Binding-site contacts:
Ligand atom O5 contacts residue ASN135 of chain 1.A at 2.5 Å (h-bond).
Ligand atom C2 contacts residue ASN135 of chain 1.A at 2.5 Å.
Ligand atom C6 contacts residue LYS149 of chain 1.A at 4.0 Å.
Ligand atom O5 contacts residue LYS149 of chain 1.A at 3.9 Å.
Ligand atom C7 contacts residue ASN135 of chain 1.A at 3.5 Å.
Ligand atom N2 contacts residue ASN135 of chain 1.A at 2.8 Å (h-bond).
Ligand atom O6 contacts residue TYR193 of chain 1.A at 4.3 Å.
Ligand atom O6 contacts residue LYS149 of chain 1.A at 3.2 Å (salt-bridge).
Ligand atom C5 contacts residue ASN135 of chain 1.A at 3.9 Å.
Ligand atom C7 contacts residue THR137 of chain 1.A at 4.5 Å.
Ligand atom C3 contacts residue ASN135 of chain 1.A at 3.9 Å.
Ligand atom C1 contacts residue ASN135 of chain 1.A at 1.5 Å.
Ligand atom O7 contacts residue ASN135 of chain 1.A at 3.6 Å.
Ligand atom C8 contacts residue THR137 of chain 1.A at 4.3 Å.
Ligand atom O7 contacts residue THR137 of chain 1.A at 4.1 Å.
Ligand atom C4 contacts residue ASN135 of chain 1.A at 4.4 Å.

Sequence of chain 1.A:
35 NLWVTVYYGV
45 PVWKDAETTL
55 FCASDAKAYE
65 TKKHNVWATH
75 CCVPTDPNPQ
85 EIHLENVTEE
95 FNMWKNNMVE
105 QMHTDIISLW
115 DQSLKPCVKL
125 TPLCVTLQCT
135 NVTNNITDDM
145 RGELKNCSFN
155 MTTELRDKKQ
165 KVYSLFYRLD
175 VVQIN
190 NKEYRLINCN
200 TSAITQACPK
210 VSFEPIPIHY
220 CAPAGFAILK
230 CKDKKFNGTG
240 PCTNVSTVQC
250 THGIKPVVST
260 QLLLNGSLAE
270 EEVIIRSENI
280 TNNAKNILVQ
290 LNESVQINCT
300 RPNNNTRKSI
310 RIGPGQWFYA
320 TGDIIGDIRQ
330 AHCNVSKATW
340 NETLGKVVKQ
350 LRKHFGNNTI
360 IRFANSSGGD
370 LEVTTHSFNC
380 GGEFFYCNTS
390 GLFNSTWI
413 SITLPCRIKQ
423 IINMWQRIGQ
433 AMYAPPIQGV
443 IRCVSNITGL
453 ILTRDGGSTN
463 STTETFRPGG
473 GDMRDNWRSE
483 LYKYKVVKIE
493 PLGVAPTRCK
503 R

A protein and the small-molecule ligand that binds it are described below.
Small molecule (SMILES): CC(=O)N[C@@H]1[C@@H](O)[C@H](O)[C@@H](CO)O[C@H]1O